Binding-site contacts:
Ligand atom C4 contacts residue ASP276 of chain 1.D at 3.5 Å.
Ligand atom C2' contacts residue GLY274 of chain 1.D at 3.6 Å.
Ligand atom PA contacts residue MG1 of chain 1.F at 3.4 Å.
Ligand atom O2B contacts residue ARG183 of chain 1.D at 2.8 Å (salt-bridge).
Ligand atom C1' contacts residue TYR271 of chain 1.D at 3.3 Å (hydrophobic).
Ligand atom CL1 contacts residue ARG183 of chain 1.D at 3.5 Å.
Ligand atom O1B contacts residue MG1 of chain 1.F at 2.0 Å.
Ligand atom PB contacts residue MG1 of chain 1.F at 3.2 Å.
Ligand atom O3' contacts residue THR273 of chain 1.D at 3.3 Å (h-bond).
Ligand atom C5 contacts residue ASP276 of chain 1.D at 3.5 Å.
Ligand atom O3' contacts residue GLY274 of chain 1.D at 3.3 Å.
Ligand atom O1G contacts residue MG1 of chain 1.F at 2.1 Å.
Ligand atom O2 contacts residue TYR271 of chain 1.D at 3.3 Å.
Ligand atom PG contacts residue GLY189 of chain 1.D at 3.5 Å.
Ligand atom O2 contacts residue ASN279 of chain 1.D at 3.0 Å (h-bond).
Ligand atom PA contacts residue NA1 of chain 1.H at 3.5 Å.
Ligand atom O3' contacts residue ARG183 of chain 1.D at 3.6 Å.
Ligand atom C1' contacts residue ASN279 of chain 1.D at 3.6 Å.
Ligand atom O1A contacts residue ASP192 of chain 1.D at 2.9 Å (salt-bridge).
Ligand atom O3A contacts residue MG1 of chain 1.F at 3.6 Å.
Ligand atom O1B contacts residue SER180 of chain 1.D at 3.0 Å (h-bond).
Ligand atom C4' contacts residue PHE272 of chain 1.D at 3.4 Å (hydrophobic).
Ligand atom O5' contacts residue NA1 of chain 1.H at 3.6 Å.
Ligand atom O1G contacts residue ASP190 of chain 1.D at 2.8 Å (salt-bridge).
Ligand atom PG contacts residue MG1 of chain 1.F at 3.2 Å.
Ligand atom O1B contacts residue ASP192 of chain 1.D at 3.1 Å (salt-bridge).
Ligand atom O1A contacts residue NA1 of chain 1.H at 2.7 Å (h-bond).
Ligand atom C2' contacts residue TYR271 of chain 1.D at 3.2 Å (hydrophobic).
Ligand atom O1A contacts residue ASP190 of chain 1.D at 3.0 Å (salt-bridge).
Ligand atom O2B contacts residue SER180 of chain 1.D at 3.6 Å (h-bond).
Ligand atom O3G contacts residue GLY189 of chain 1.D at 3.1 Å (h-bond).
Ligand atom O3G contacts residue MG1 of chain 1.F at 3.5 Å.
Ligand atom O1B contacts residue GLY179 of chain 1.D at 3.4 Å.
Ligand atom O3G contacts residue SER180 of chain 1.D at 2.5 Å (h-bond).
Ligand atom O3' contacts residue PHE272 of chain 1.D at 3.6 Å.
Ligand atom C2' contacts residue ASN279 of chain 1.D at 3.3 Å.
Ligand atom O1A contacts residue MG1 of chain 1.F at 2.1 Å.
Ligand atom O2G contacts residue ARG149 of chain 1.D at 3.1 Å (salt-bridge).
Ligand atom O3G contacts residue ARG149 of chain 1.D at 3.1 Å (salt-bridge).
Ligand atom O2G contacts residue GLY189 of chain 1.D at 3.2 Å (h-bond).

This protein binds this small molecule.
Small molecule (SMILES): Cc1cn([C@H]2C[C@H](O)[C@@H](COP(=O)(O)OP(=O)(O)[C@H](Cl)P(=O)(O)O)O2)c(=O)[nH]c1=O

Sequence of chain 1.D:
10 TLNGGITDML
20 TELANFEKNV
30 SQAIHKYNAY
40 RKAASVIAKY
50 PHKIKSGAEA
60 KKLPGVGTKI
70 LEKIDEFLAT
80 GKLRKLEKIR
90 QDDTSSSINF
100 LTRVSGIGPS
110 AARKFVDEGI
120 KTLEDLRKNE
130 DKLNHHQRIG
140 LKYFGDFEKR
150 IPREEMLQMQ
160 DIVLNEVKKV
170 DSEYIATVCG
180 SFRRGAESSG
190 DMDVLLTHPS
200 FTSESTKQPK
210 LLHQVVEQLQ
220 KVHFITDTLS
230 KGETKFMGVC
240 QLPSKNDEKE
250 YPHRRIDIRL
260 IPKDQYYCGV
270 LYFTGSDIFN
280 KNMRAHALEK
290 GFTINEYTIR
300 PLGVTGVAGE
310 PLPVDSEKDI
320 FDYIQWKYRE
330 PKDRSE